Binding-site contacts:
Ligand atom N1 contacts residue MET248 of chain 1.A at 4.3 Å.
Ligand atom C4 contacts residue LYS106 of chain 1.A at 3.5 Å.
Ligand atom N1 contacts residue PHE21 of chain 1.A at 4.3 Å.
Ligand atom O3 contacts residue MET248 of chain 1.A at 3.6 Å.
Ligand atom N1 contacts residue ALA146 of chain 1.A at 4.3 Å.
Ligand atom C5 contacts residue HIS108 of chain 1.A at 3.8 Å.
Ligand atom C4 contacts residue PHE142 of chain 1.A at 3.9 Å (hydrophobic).
Ligand atom OH contacts residue LYS106 of chain 1.A at 2.7 Å (salt-bridge).
Ligand atom C3 contacts residue PHE142 of chain 1.A at 3.8 Å (hydrophobic).
Ligand atom C3 contacts residue MET248 of chain 1.A at 4.3 Å (hydrophobic).
Ligand atom O3 contacts residue NPO1 of chain 1.D at 3.3 Å.
Ligand atom C2 contacts residue MET248 of chain 1.A at 3.6 Å (hydrophobic).
Ligand atom N1 contacts residue HIS149 of chain 1.A at 3.9 Å.
Ligand atom C1 contacts residue HIS149 of chain 1.A at 4.2 Å.
Ligand atom C4 contacts residue HIS108 of chain 1.A at 3.6 Å.
Ligand atom C3 contacts residue NPO1 of chain 1.D at 4.2 Å.
Ligand atom C6 contacts residue PHE81 of chain 1.A at 3.9 Å (hydrophobic).
Ligand atom C1 contacts residue PHE81 of chain 1.A at 4.1 Å (hydrophobic).
Ligand atom OH contacts residue PHE81 of chain 1.A at 3.9 Å.
Ligand atom O2 contacts residue ALA146 of chain 1.A at 4.3 Å.
Ligand atom O2 contacts residue HIS149 of chain 1.A at 3.2 Å.
Ligand atom C4 contacts residue PHE81 of chain 1.A at 3.5 Å (hydrophobic).
Ligand atom C6 contacts residue PHE142 of chain 1.A at 3.6 Å (hydrophobic).
Ligand atom C1 contacts residue PHE142 of chain 1.A at 3.6 Å (hydrophobic).
Ligand atom C2 contacts residue PHE81 of chain 1.A at 4.0 Å (hydrophobic).
Ligand atom C6 contacts residue HIS149 of chain 1.A at 3.8 Å.
Ligand atom C1 contacts residue MET248 of chain 1.A at 4.3 Å (hydrophobic).
Ligand atom C5 contacts residue PHE142 of chain 1.A at 3.6 Å (hydrophobic).
Ligand atom C5 contacts residue PHE81 of chain 1.A at 3.5 Å (hydrophobic).
Ligand atom C2 contacts residue PHE142 of chain 1.A at 3.6 Å (hydrophobic).
Ligand atom O2 contacts residue ILE148 of chain 1.A at 3.8 Å.
Ligand atom N1 contacts residue PHE142 of chain 1.A at 4.2 Å.
Ligand atom OH contacts residue HIS108 of chain 1.A at 2.7 Å (h-bond).
Ligand atom O2 contacts residue PHE21 of chain 1.A at 3.4 Å.
Ligand atom C3 contacts residue PHE81 of chain 1.A at 3.7 Å (hydrophobic).
Ligand atom N1 contacts residue NPO1 of chain 1.D at 4.1 Å.
Ligand atom O3 contacts residue ALA146 of chain 1.A at 4.2 Å.
Ligand atom C2 contacts residue NPO1 of chain 1.D at 3.6 Å.
Ligand atom C3 contacts residue LYS106 of chain 1.A at 3.6 Å.
Ligand atom C6 contacts residue PHE21 of chain 1.A at 4.1 Å (hydrophobic).

A protein and the small-molecule ligand that binds it are described below.
Small molecule (SMILES): O=[N+]([O-])c1ccc(O)cc1

Sequence of chain 1.A:
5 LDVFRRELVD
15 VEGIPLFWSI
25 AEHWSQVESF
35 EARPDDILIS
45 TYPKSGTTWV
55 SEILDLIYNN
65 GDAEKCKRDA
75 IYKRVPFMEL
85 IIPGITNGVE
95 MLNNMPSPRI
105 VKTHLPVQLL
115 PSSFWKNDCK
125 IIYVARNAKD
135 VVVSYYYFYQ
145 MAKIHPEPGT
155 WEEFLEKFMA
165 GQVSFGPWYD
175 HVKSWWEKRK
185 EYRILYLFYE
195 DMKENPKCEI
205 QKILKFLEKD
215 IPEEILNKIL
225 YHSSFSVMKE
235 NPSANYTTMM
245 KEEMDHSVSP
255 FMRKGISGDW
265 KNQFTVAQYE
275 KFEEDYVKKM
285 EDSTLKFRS